Binding-site contacts:
Ligand atom O1 contacts residue GLY22 of chain 1.A at 3.4 Å.
Ligand atom C6 contacts residue TRP190 of chain 1.A at 3.4 Å (hydrophobic).
Ligand atom C1 contacts residue TRP190 of chain 1.A at 4.1 Å (hydrophobic).
Ligand atom C5 contacts residue TRP190 of chain 1.A at 3.3 Å (hydrophobic).
Ligand atom C6 contacts residue GLU195 of chain 1.A at 3.4 Å.
Ligand atom C1 contacts residue THR191 of chain 1.A at 4.1 Å.
Ligand atom O2 contacts residue PRO223 of chain 1.A at 4.1 Å.
Ligand atom C6 contacts residue PRO192 of chain 1.A at 3.8 Å (hydrophobic).
Ligand atom O5 contacts residue THR191 of chain 1.A at 3.3 Å.
Ligand atom O4 contacts residue TRP190 of chain 1.A at 3.5 Å (h-bond).
Ligand atom O1 contacts residue PRO223 of chain 1.A at 3.7 Å.
Ligand atom O1 contacts residue THR191 of chain 1.A at 4.0 Å.
Ligand atom O5 contacts residue TRP190 of chain 1.A at 2.9 Å (h-bond).
Ligand atom C6 contacts residue THR191 of chain 1.A at 3.4 Å.
Ligand atom O5 contacts residue PRO192 of chain 1.A at 3.9 Å.
Ligand atom O6 contacts residue PRO192 of chain 1.A at 3.5 Å (h-bond).
Ligand atom C5 contacts residue THR191 of chain 1.A at 4.0 Å.
Ligand atom C4 contacts residue TRP190 of chain 1.A at 4.2 Å (hydrophobic).
Ligand atom O6 contacts residue GLU195 of chain 1.A at 2.9 Å (salt-bridge).
Ligand atom O1 contacts residue PRO192 of chain 1.A at 3.5 Å.
Ligand atom C1 contacts residue PRO192 of chain 1.A at 3.7 Å (hydrophobic).
Ligand atom O6 contacts residue THR191 of chain 1.A at 3.6 Å.
Ligand atom O1 contacts residue TRP190 of chain 1.A at 4.1 Å.

Sequence of chain 1.A:
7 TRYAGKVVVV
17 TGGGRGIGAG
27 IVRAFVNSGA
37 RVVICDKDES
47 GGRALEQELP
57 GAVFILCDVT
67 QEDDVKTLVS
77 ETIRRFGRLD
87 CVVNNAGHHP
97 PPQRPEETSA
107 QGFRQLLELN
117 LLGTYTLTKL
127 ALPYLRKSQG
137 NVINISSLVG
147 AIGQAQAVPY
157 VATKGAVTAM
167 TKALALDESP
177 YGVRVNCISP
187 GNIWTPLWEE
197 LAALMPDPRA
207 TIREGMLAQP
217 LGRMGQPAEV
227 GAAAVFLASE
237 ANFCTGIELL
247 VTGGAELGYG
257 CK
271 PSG

This small molecule binds to this protein.
Small molecule (SMILES): OC[C@H]1O[C@H](O)[C@H](O)[C@@H](O)[C@@H]1O